This protein binds this small molecule.
Small molecule (SMILES): CC(=O)N[C@@H]1[C@@H](O)[C@H](O)[C@@H](CO)O[C@H]1O

Sequence of chain 1.G:
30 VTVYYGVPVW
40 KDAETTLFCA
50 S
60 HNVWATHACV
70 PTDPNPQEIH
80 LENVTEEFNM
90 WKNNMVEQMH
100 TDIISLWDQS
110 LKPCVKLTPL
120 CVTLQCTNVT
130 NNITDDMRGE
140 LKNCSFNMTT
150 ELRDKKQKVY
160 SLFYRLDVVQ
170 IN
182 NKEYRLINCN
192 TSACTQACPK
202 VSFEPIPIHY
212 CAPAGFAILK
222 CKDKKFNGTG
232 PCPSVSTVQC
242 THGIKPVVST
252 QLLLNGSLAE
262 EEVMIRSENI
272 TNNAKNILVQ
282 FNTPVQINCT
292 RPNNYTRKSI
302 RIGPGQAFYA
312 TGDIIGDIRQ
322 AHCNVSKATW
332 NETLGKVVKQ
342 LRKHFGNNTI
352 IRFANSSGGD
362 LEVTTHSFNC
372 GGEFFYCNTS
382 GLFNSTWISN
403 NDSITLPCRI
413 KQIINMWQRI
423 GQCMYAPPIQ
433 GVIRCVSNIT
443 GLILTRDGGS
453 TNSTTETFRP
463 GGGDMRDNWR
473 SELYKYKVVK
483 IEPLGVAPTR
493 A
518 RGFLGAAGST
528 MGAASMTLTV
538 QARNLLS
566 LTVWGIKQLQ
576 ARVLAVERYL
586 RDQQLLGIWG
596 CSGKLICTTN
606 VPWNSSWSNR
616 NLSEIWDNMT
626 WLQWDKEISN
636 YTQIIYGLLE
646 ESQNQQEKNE

Binding-site contacts:
Ligand atom O7 contacts residue ASN289 of chain 1.G at 4.5 Å.
Ligand atom C8 contacts residue ASN325 of chain 1.G at 4.2 Å.
Ligand atom C7 contacts residue ARG436 of chain 1.G at 3.6 Å.
Ligand atom C1 contacts residue THR407 of chain 1.G at 4.2 Å.
Ligand atom O5 contacts residue ASN325 of chain 1.G at 2.4 Å (h-bond).
Ligand atom C2 contacts residue HIS323 of chain 1.G at 4.0 Å.
Ligand atom C5 contacts residue ASN325 of chain 1.G at 3.7 Å.
Ligand atom C7 contacts residue HIS323 of chain 1.G at 4.0 Å.
Ligand atom C1 contacts residue HIS323 of chain 1.G at 4.3 Å.
Ligand atom C8 contacts residue ARG436 of chain 1.G at 3.5 Å.
Ligand atom C7 contacts residue ASN325 of chain 1.G at 3.2 Å.
Ligand atom C8 contacts residue THR291 of chain 1.G at 3.7 Å.
Ligand atom N2 contacts residue HIS323 of chain 1.G at 3.1 Å (h-bond).
Ligand atom C8 contacts residue CYS290 of chain 1.G at 4.3 Å (hydrophobic).
Ligand atom C8 contacts residue HIS323 of chain 1.G at 4.0 Å.
Ligand atom C1 contacts residue ASN325 of chain 1.G at 1.4 Å.
Ligand atom O7 contacts residue ASN325 of chain 1.G at 3.5 Å (h-bond).
Ligand atom C4 contacts residue ASN325 of chain 1.G at 4.1 Å.
Ligand atom C3 contacts residue ASN325 of chain 1.G at 3.6 Å.
Ligand atom C2 contacts residue ASN325 of chain 1.G at 2.3 Å.
Ligand atom O5 contacts residue THR407 of chain 1.G at 4.3 Å.
Ligand atom C8 contacts residue ASN289 of chain 1.G at 3.3 Å.
Ligand atom O7 contacts residue ARG436 of chain 1.G at 3.2 Å (salt-bridge).
Ligand atom C7 contacts residue ASN289 of chain 1.G at 4.4 Å.
Ligand atom C3 contacts residue HIS323 of chain 1.G at 3.8 Å.
Ligand atom N2 contacts residue ASN325 of chain 1.G at 2.8 Å (h-bond).
Ligand atom O3 contacts residue HIS323 of chain 1.G at 4.2 Å.